Sequence of chain 1.F:
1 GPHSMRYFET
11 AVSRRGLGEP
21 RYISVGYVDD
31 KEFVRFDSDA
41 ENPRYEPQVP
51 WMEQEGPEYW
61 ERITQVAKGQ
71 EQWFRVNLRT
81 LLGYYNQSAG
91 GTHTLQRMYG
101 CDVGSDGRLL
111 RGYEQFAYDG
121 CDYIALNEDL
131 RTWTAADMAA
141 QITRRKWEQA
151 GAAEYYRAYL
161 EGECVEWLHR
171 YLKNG

The small molecule below binds the protein below.
Small molecule (SMILES): CC(C)C[C@@H](C=O)NC(=O)[C@H](CC(=O)O)NC(=O)[C@H](Cc1ccccc1)NC(=O)[C@@H]1CCCN1C(=O)[C@H](Cc1ccccc1)NC(=O)[C@@H]1CCCN1C(=O)[C@H](CO)NC(=O)[C@H](CC(C)C)NC(=O)[C@@H](N)CCC(N)=O

Binding-site contacts:
Ligand atom N contacts residue TYR159 of chain 1.F at 3.3 Å.
Ligand atom O contacts residue TYR159 of chain 1.F at 3.2 Å.
Ligand atom O contacts residue TRP73 of chain 1.F at 3.1 Å (h-bond).
Ligand atom C contacts residue TYR159 of chain 1.F at 3.4 Å (hydrophobic).
Ligand atom O contacts residue TYR84 of chain 1.F at 2.9 Å (h-bond).
Ligand atom N contacts residue TYR99 of chain 1.F at 3.2 Å (h-bond).
Ligand atom CG contacts residue GLU163 of chain 1.F at 2.8 Å.
Ligand atom O contacts residue TRP73 of chain 1.F at 3.4 Å (h-bond).
Ligand atom O contacts residue TYR155 of chain 1.F at 2.8 Å (h-bond).
Ligand atom N contacts residue GLN95 of chain 1.B at 2.9 Å (h-bond).
Ligand atom N contacts residue ASN77 of chain 1.F at 2.9 Å (h-bond).
Ligand atom C contacts residue TYR84 of chain 1.F at 3.3 Å (hydrophobic).
Ligand atom CA contacts residue TYR159 of chain 1.F at 3.4 Å (hydrophobic).
Ligand atom CD contacts residue GLN70 of chain 1.F at 3.2 Å.
Ligand atom C contacts residue THR143 of chain 1.F at 3.4 Å.
Ligand atom N contacts residue GLY95 of chain 1.C at 2.8 Å (h-bond).
Ligand atom OG contacts residue ARG97 of chain 1.F at 2.8 Å (salt-bridge).
Ligand atom CG contacts residue TYR31 of chain 1.B at 3.3 Å (hydrophobic).
Ligand atom CE2 contacts residue TYR155 of chain 1.F at 3.2 Å (hydrophobic).
Ligand atom N contacts residue TYR171 of chain 1.F at 3.1 Å (h-bond).
Ligand atom O contacts residue TRP147 of chain 1.F at 2.6 Å (h-bond).
Ligand atom N contacts residue TYR156 of chain 1.F at 3.0 Å (h-bond).
Ligand atom CG contacts residue ASN30 of chain 1.C at 3.3 Å.
Ligand atom OD1 contacts residue ASN30 of chain 1.C at 3.4 Å (h-bond).
Ligand atom O contacts residue LYS146 of chain 1.F at 3.1 Å (salt-bridge).
Ligand atom OE1 contacts residue ARG62 of chain 1.F at 2.9 Å.
Ligand atom OD2 contacts residue ASN30 of chain 1.C at 2.9 Å (h-bond).
Ligand atom CD2 contacts residue ILE63 of chain 1.F at 3.4 Å (hydrophobic).
Ligand atom N contacts residue TRP167 of chain 1.F at 3.0 Å.
Ligand atom O contacts residue TYR159 of chain 1.F at 2.5 Å (h-bond).
Ligand atom CB contacts residue GLY96 of chain 1.B at 3.3 Å.
Ligand atom CB contacts residue TRP167 of chain 1.F at 3.0 Å (hydrophobic).
Ligand atom CB contacts residue ASN77 of chain 1.F at 3.1 Å.
Ligand atom OD2 contacts residue GLY95 of chain 1.C at 3.1 Å.
Ligand atom CZ contacts residue TYR50 of chain 1.C at 3.4 Å (hydrophobic).
Ligand atom CB contacts residue GLU163 of chain 1.F at 2.9 Å.
Ligand atom CG contacts residue GLY95 of chain 1.C at 3.4 Å.
Ligand atom CB contacts residue TYR155 of chain 1.F at 3.2 Å (hydrophobic).
Ligand atom NE2 contacts residue ILE63 of chain 1.F at 3.2 Å.
Ligand atom CE1 contacts residue GLY69 of chain 1.F at 3.4 Å.

Sequence of chain 1.B:
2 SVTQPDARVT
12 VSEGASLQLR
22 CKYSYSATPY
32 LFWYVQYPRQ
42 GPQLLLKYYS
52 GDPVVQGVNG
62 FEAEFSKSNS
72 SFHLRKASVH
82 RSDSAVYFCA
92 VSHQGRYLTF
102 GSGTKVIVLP

Sequence of chain 1.C:
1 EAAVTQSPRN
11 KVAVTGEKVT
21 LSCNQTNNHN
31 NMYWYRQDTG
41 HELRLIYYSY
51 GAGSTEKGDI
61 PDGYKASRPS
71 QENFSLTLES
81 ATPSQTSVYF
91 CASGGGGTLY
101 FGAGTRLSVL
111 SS